Binding-site contacts:
Ligand atom PB contacts residue MG1 of chain 1.C at 3.3 Å.
Ligand atom O3A contacts residue ARG39 of chain 1.A at 2.7 Å (salt-bridge).
Ligand atom O1A contacts residue GLY29 of chain 1.A at 3.8 Å.
Ligand atom O1A contacts residue HIS43 of chain 1.A at 3.0 Å (h-bond).
Ligand atom C1 contacts residue ASN28 of chain 1.A at 3.6 Å.
Ligand atom C5 contacts residue ALA69 of chain 1.A at 3.3 Å (hydrophobic).
Ligand atom PA contacts residue ARG39 of chain 1.A at 3.3 Å.
Ligand atom C4 contacts residue MET25 of chain 1.A at 3.7 Å (hydrophobic).
Ligand atom C5 contacts residue ASN74 of chain 1.A at 3.4 Å.
Ligand atom O1 contacts residue ASP26 of chain 1.A at 3.5 Å (salt-bridge).
Ligand atom O1B contacts residue GLY27 of chain 1.A at 3.3 Å.
Ligand atom O3A contacts residue ASN28 of chain 1.A at 3.5 Å (h-bond).
Ligand atom O1A contacts residue ARG77 of chain 1.A at 3.0 Å (salt-bridge).
Ligand atom O1 contacts residue GLY27 of chain 1.A at 3.3 Å (h-bond).
Ligand atom O1 contacts residue ASN28 of chain 1.A at 3.1 Å (h-bond).
Ligand atom O1A contacts residue ARG39 of chain 1.A at 2.9 Å (salt-bridge).
Ligand atom PA contacts residue ASP26 of chain 1.A at 3.7 Å.
Ligand atom O1B contacts residue ARG30 of chain 1.A at 2.8 Å (salt-bridge).
Ligand atom O1B contacts residue GLY29 of chain 1.A at 3.6 Å.
Ligand atom PA contacts residue MG1 of chain 1.C at 3.4 Å.
Ligand atom PB contacts residue GLY29 of chain 1.A at 3.7 Å.
Ligand atom C2 contacts residue HIS43 of chain 1.A at 3.7 Å.
Ligand atom O2A contacts residue MG1 of chain 1.C at 2.0 Å.
Ligand atom PA contacts residue GLY29 of chain 1.A at 3.8 Å.
Ligand atom O2B contacts residue ARG30 of chain 1.A at 3.2 Å (salt-bridge).
Ligand atom PB contacts residue ARG39 of chain 1.A at 3.3 Å.
Ligand atom C4 contacts residue TYR68 of chain 1.A at 3.7 Å (hydrophobic).
Ligand atom C4 contacts residue ALA69 of chain 1.A at 3.2 Å (hydrophobic).
Ligand atom O3B contacts residue ARG39 of chain 1.A at 2.7 Å (salt-bridge).
Ligand atom C1 contacts residue ASP26 of chain 1.A at 3.8 Å.
Ligand atom C3 contacts residue ALA69 of chain 1.A at 3.7 Å (hydrophobic).
Ligand atom O2B contacts residue ASP26 of chain 1.A at 2.8 Å (salt-bridge).
Ligand atom O3A contacts residue MG1 of chain 1.C at 3.8 Å.
Ligand atom O2A contacts residue ARG77 of chain 1.A at 2.9 Å (salt-bridge).
Ligand atom PA contacts residue ASN28 of chain 1.A at 3.8 Å.
Ligand atom O2A contacts residue ASP26 of chain 1.A at 2.8 Å (salt-bridge).
Ligand atom O3A contacts residue GLY29 of chain 1.A at 2.8 Å (h-bond).
Ligand atom C1 contacts residue MET25 of chain 1.A at 3.1 Å (hydrophobic).
Ligand atom O2A contacts residue ARG39 of chain 1.A at 3.7 Å.
Ligand atom O2B contacts residue MG1 of chain 1.C at 2.0 Å.

Sequence of chain 1.A:
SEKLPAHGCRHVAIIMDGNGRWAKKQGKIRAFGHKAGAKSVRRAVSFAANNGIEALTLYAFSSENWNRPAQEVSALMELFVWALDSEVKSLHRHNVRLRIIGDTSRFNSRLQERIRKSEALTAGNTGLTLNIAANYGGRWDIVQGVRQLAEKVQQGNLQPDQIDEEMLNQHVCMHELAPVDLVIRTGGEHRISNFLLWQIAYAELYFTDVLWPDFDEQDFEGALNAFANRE

The protein below binds the small molecule below.
Small molecule (SMILES): C=C(C)CCO[P](=O)(O)OP(=O)(O)O